Binding-site contacts:
Ligand atom N3 contacts residue GLU237 of chain 1.B at 3.2 Å (salt-bridge).
Ligand atom O1 contacts residue GLU237 of chain 1.B at 3.4 Å (salt-bridge).
Ligand atom C16 contacts residue GLU277 of chain 1.B at 3.5 Å.
Ligand atom N3 contacts residue GLU271 of chain 1.B at 2.8 Å (salt-bridge).
Ligand atom C20 contacts residue TYR274 of chain 1.B at 3.0 Å (hydrophobic).
Ligand atom C15 contacts residue TYR234 of chain 1.B at 3.6 Å (hydrophobic).
Ligand atom N contacts residue ASP222 of chain 1.B at 3.4 Å (salt-bridge).
Ligand atom O contacts residue TYR274 of chain 1.B at 3.6 Å (h-bond).
Ligand atom C19 contacts residue ASP222 of chain 1.B at 3.4 Å.
Ligand atom C17 contacts residue TYR234 of chain 1.B at 3.4 Å (hydrophobic).
Ligand atom N1 contacts residue ASP200 of chain 1.B at 2.9 Å (salt-bridge).
Ligand atom O6 contacts residue ASP200 of chain 1.B at 2.8 Å (salt-bridge).
Ligand atom C18 contacts residue TYR234 of chain 1.B at 3.4 Å (hydrophobic).
Ligand atom C1 contacts residue GLU241 of chain 1.B at 2.9 Å.
Ligand atom C4 contacts residue GLU271 of chain 1.B at 3.7 Å.
Ligand atom C8 contacts residue GLU237 of chain 1.B at 3.7 Å.
Ligand atom N2 contacts residue GLU237 of chain 1.B at 2.9 Å (salt-bridge).
Ligand atom O3 contacts residue TYR234 of chain 1.B at 3.6 Å.
Ligand atom C17 contacts residue GLU277 of chain 1.B at 3.7 Å.
Ligand atom C contacts residue GLU241 of chain 1.B at 3.0 Å.
Ligand atom C9 contacts residue SER202 of chain 1.B at 3.6 Å.
Ligand atom C19 contacts residue ASN199 of chain 1.B at 3.4 Å.
Ligand atom C4 contacts residue GLU237 of chain 1.B at 3.6 Å.
Ligand atom N1 contacts residue SER202 of chain 1.B at 2.9 Å (h-bond).
Ligand atom O5 contacts residue GLU277 of chain 1.B at 2.7 Å (salt-bridge).
Ligand atom C2 contacts residue GLU241 of chain 1.B at 3.7 Å.
Ligand atom N2 contacts residue GLU241 of chain 1.B at 2.9 Å (salt-bridge).
Ligand atom N4 contacts residue TYR274 of chain 1.B at 3.6 Å (h-bond).
Ligand atom O2 contacts residue TYR274 of chain 1.B at 3.6 Å.
Ligand atom C7 contacts residue GLU241 of chain 1.B at 3.6 Å.
Ligand atom C16 contacts residue TYR234 of chain 1.B at 3.6 Å (hydrophobic).
Ligand atom O3 contacts residue ASP200 of chain 1.B at 3.5 Å (salt-bridge).
Ligand atom C5 contacts residue GLU271 of chain 1.B at 3.7 Å.
Ligand atom N2 contacts residue GLU242 of chain 1.B at 3.0 Å (salt-bridge).
Ligand atom C18 contacts residue GLU277 of chain 1.B at 3.2 Å.
Ligand atom C8 contacts residue GLU242 of chain 1.B at 3.7 Å.
Ligand atom C8 contacts residue TYR234 of chain 1.B at 3.7 Å (hydrophobic).
Ligand atom C8 contacts residue GLU241 of chain 1.B at 3.6 Å.
Ligand atom C15 contacts residue ASP200 of chain 1.B at 3.7 Å.
Ligand atom C9 contacts residue GLU242 of chain 1.B at 3.4 Å.

Sequence of chain 1.B:
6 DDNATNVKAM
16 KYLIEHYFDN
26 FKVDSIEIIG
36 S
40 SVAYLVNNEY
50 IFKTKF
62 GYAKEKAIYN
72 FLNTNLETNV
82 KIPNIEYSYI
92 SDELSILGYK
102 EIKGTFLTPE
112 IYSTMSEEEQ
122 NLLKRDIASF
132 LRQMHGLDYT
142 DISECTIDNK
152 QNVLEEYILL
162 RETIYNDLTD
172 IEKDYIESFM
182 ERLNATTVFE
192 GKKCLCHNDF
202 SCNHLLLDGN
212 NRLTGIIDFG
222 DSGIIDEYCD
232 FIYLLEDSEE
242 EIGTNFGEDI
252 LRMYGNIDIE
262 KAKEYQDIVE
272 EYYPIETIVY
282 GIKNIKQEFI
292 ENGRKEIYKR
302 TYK

The small molecule below binds the protein below.
Small molecule (SMILES): CN[C@@H]1[C@@H](O)[C@@H](O[C@@H]2[C@@H](O)[C@H](O[C@H]3O[C@H]([C@@H](C)NC)CC[C@H]3N)[C@@H](N)C[C@H]2N)OC[C@]1(C)O